Sequence of chain 1.A:
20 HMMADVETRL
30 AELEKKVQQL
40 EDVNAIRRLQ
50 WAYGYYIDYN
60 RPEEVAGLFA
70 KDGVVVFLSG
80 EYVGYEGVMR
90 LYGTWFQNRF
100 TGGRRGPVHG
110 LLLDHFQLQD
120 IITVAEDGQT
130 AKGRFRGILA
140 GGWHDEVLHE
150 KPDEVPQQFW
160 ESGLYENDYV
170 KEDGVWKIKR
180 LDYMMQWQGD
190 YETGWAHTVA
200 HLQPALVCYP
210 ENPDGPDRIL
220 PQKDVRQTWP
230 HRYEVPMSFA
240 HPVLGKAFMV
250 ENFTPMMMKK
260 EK

Binding-site contacts:
Ligand atom O1 contacts residue LJC1 of chain 1.E at 0.9 Å (h-bond).
Ligand atom O3 contacts residue LJC1 of chain 1.E at 1.2 Å.
Ligand atom O1 contacts residue TYR52 of chain 1.A at 3.0 Å (h-bond).
Ligand atom O1 contacts residue TYR91 of chain 1.A at 3.2 Å (h-bond).
Ligand atom O2 contacts residue LJC1 of chain 1.E at 1.2 Å.
Ligand atom C9 contacts residue GLU160 of chain 1.A at 3.2 Å.
Ligand atom C5 contacts residue LJC1 of chain 1.E at 0.6 Å.
Ligand atom C2 contacts residue LJC1 of chain 1.E at 0.5 Å.
Ligand atom C11 contacts residue LJC1 of chain 1.E at 0.3 Å.
Ligand atom O5 contacts residue LJC1 of chain 1.E at 0.4 Å (h-bond).
Ligand atom C3 contacts residue LJC1 of chain 1.E at 0.6 Å.
Ligand atom C1 contacts residue LJC1 of chain 1.E at 0.5 Å.
Ligand atom C9 contacts residue LJC1 of chain 1.E at 0.7 Å.
Ligand atom O3 contacts residue HIS114 of chain 1.A at 2.9 Å (h-bond).
Ligand atom O4 contacts residue HIS200 of chain 1.A at 2.5 Å (h-bond).
Ligand atom O4 contacts residue LJC1 of chain 1.E at 0.4 Å (h-bond).
Ligand atom C7 contacts residue LJC1 of chain 1.E at 0.6 Å.
Ligand atom C5 contacts residue GLU160 of chain 1.A at 3.0 Å.
Ligand atom C13 contacts residue PHE95 of chain 1.A at 3.1 Å (hydrophobic).
Ligand atom O2 contacts residue PHE76 of chain 1.A at 2.9 Å.
Ligand atom C6 contacts residue LJC1 of chain 1.E at 1.1 Å.
Ligand atom C12 contacts residue LJC1 of chain 1.E at 0.4 Å.
Ligand atom O6 contacts residue TYR164 of chain 1.A at 2.7 Å (h-bond).
Ligand atom O4 contacts residue ARG98 of chain 1.A at 3.2 Å (salt-bridge).
Ligand atom C10 contacts residue HIS200 of chain 1.A at 3.3 Å.
Ligand atom O5 contacts residue ARG98 of chain 1.A at 3.0 Å (salt-bridge).
Ligand atom C11 contacts residue HIS200 of chain 1.A at 3.2 Å.
Ligand atom C14 contacts residue LJC1 of chain 1.E at 0.6 Å.
Ligand atom C17 contacts residue LJC1 of chain 1.E at 0.3 Å.
Ligand atom C1 contacts residue PHE76 of chain 1.A at 3.3 Å (hydrophobic).
Ligand atom C4 contacts residue LJC1 of chain 1.E at 0.5 Å.
Ligand atom C13 contacts residue LJC1 of chain 1.E at 0.7 Å.
Ligand atom C10 contacts residue LJC1 of chain 1.E at 0.6 Å.
Ligand atom C8 contacts residue LJC1 of chain 1.E at 0.8 Å.
Ligand atom C15 contacts residue TYR182 of chain 1.A at 3.4 Å (hydrophobic).
Ligand atom C1 contacts residue TYR91 of chain 1.A at 3.3 Å (hydrophobic).
Ligand atom C16 contacts residue LJC1 of chain 1.E at 0.3 Å.
Ligand atom C15 contacts residue LJC1 of chain 1.E at 0.5 Å.
Ligand atom O6 contacts residue LJC1 of chain 1.E at 0.3 Å (h-bond).
Ligand atom O6 contacts residue TYR52 of chain 1.A at 2.5 Å (h-bond).

The protein below binds the small molecule below.
Small molecule (SMILES): COc1cc([C@H](O)[C@@H](CO)c2ccc(O)c(OC)c2)ccc1O